A protein and the small-molecule ligand that binds it are described below.
Small molecule (SMILES): CC(=O)N[C@H]1[C@H](O[C@H]2[C@H](O)[C@@H](NC(C)=O)CO[C@@H]2CO)O[C@H](CO)[C@@H](O)[C@@H]1O

Binding-site contacts:
Ligand atom C7 contacts residue ASN234 of chain 1.B at 4.0 Å.
Ligand atom O7 contacts residue ASN181 of chain 1.B at 3.8 Å.
Ligand atom C5 contacts residue ASN181 of chain 1.B at 3.7 Å.
Ligand atom C1 contacts residue GLU271 of chain 1.B at 4.3 Å.
Ligand atom C7 contacts residue ASN181 of chain 1.B at 3.5 Å.
Ligand atom C3 contacts residue ASN181 of chain 1.B at 3.8 Å.
Ligand atom C3 contacts residue THR183 of chain 1.B at 3.8 Å.
Ligand atom N2 contacts residue GLU294 of chain 1.B at 4.4 Å.
Ligand atom O6 contacts residue GLN270 of chain 1.B at 3.6 Å.
Ligand atom C2 contacts residue ASN181 of chain 1.B at 2.4 Å.
Ligand atom O7 contacts residue ASN234 of chain 1.B at 3.8 Å.
Ligand atom C1 contacts residue GLN270 of chain 1.B at 4.1 Å.
Ligand atom C1 contacts residue ASN181 of chain 1.B at 1.4 Å.
Ligand atom C2 contacts residue THR183 of chain 1.B at 4.0 Å.
Ligand atom C5 contacts residue THR183 of chain 1.B at 3.5 Å.
Ligand atom O5 contacts residue GLN270 of chain 1.B at 3.5 Å.
Ligand atom C8 contacts residue ASN181 of chain 1.B at 4.5 Å.
Ligand atom O4 contacts residue GLU294 of chain 1.B at 3.5 Å (salt-bridge).
Ligand atom O5 contacts residue ASN181 of chain 1.B at 2.5 Å (h-bond).
Ligand atom C6 contacts residue GLU271 of chain 1.B at 3.3 Å.
Ligand atom N2 contacts residue THR183 of chain 1.B at 4.0 Å.
Ligand atom C1 contacts residue THR183 of chain 1.B at 3.4 Å.
Ligand atom O6 contacts residue GLU271 of chain 1.B at 2.6 Å (salt-bridge).
Ligand atom C5 contacts residue GLN270 of chain 1.B at 4.3 Å.
Ligand atom N2 contacts residue GLU271 of chain 1.B at 4.4 Å.
Ligand atom O7 contacts residue THR183 of chain 1.B at 4.0 Å.
Ligand atom C4 contacts residue THR183 of chain 1.B at 4.2 Å.
Ligand atom C4 contacts residue GLU294 of chain 1.B at 4.1 Å.
Ligand atom C4 contacts residue ASN181 of chain 1.B at 4.3 Å.
Ligand atom C6 contacts residue GLN270 of chain 1.B at 3.8 Å.
Ligand atom O5 contacts residue THR183 of chain 1.B at 3.8 Å.
Ligand atom C8 contacts residue PHE184 of chain 1.B at 3.7 Å (hydrophobic).
Ligand atom C7 contacts residue THR183 of chain 1.B at 4.5 Å.
Ligand atom O3 contacts residue GLU294 of chain 1.B at 3.8 Å.
Ligand atom C8 contacts residue TYR292 of chain 1.B at 3.5 Å (hydrophobic).
Ligand atom N2 contacts residue ASN181 of chain 1.B at 2.8 Å (h-bond).
Ligand atom C8 contacts residue ASN234 of chain 1.B at 3.5 Å.
Ligand atom C3 contacts residue GLU294 of chain 1.B at 3.4 Å.

Sequence of chain 1.B:
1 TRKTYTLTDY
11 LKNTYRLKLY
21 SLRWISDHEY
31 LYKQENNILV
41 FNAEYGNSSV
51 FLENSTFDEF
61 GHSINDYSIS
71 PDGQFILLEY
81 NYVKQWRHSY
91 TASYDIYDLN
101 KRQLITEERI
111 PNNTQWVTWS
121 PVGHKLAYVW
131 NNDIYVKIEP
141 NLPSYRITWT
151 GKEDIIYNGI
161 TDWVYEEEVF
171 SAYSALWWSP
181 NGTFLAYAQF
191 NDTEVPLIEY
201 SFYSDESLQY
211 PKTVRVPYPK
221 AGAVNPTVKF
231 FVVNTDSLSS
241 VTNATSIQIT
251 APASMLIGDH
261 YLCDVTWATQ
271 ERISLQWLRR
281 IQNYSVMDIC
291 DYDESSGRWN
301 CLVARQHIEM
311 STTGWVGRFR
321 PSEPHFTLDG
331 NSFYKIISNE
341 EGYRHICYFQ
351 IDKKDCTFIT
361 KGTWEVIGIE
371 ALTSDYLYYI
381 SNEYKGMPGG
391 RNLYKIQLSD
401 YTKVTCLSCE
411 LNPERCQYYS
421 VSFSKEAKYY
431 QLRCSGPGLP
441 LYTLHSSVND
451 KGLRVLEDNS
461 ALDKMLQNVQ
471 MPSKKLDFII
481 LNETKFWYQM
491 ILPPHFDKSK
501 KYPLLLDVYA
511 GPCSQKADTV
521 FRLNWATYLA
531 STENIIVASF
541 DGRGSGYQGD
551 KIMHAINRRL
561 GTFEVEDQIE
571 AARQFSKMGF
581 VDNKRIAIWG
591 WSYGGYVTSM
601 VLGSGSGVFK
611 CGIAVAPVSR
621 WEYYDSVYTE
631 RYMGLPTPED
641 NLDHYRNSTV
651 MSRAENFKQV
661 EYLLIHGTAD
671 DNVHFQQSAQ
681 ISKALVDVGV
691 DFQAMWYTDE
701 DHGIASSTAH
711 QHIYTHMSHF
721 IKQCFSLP